This small molecule binds to this protein.
Small molecule (SMILES): CC(=O)N[C@H]1[C@H](O[C@H]2[C@H](O)[C@@H](NC(C)=O)CO[C@@H]2CO)O[C@H](CO)[C@@H](O[C@@H]2O[C@H](CO[C@H]3O[C@H](CO)[C@@H](O)[C@H](O)[C@@H]3O)[C@@H](O)[C@H](O[C@H]3O[C@H](CO)[C@@H](O)[C@H](O)[C@@H]3O)[C@@H]2O)[C@@H]1O

Sequence of chain 1.A:
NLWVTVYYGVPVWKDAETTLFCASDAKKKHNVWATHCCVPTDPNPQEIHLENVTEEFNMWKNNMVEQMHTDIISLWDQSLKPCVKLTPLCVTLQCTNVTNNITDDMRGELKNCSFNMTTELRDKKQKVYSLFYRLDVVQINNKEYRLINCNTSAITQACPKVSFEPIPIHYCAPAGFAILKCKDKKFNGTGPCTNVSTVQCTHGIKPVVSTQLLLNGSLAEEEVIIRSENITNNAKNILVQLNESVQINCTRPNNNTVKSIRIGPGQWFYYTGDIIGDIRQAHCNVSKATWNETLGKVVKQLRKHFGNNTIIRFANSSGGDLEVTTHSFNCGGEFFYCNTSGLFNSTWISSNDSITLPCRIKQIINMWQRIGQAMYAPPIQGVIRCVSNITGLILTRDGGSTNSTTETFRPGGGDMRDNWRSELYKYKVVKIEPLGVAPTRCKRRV

Binding-site contacts:
Ligand atom C5 contacts residue VAL446 of chain 1.A at 3.5 Å (hydrophobic).
Ligand atom O5 contacts residue GLU213 of chain 1.A at 4.1 Å.
Ligand atom O2 contacts residue LYS66 of chain 1.A at 4.3 Å.
Ligand atom C8 contacts residue VAL256 of chain 1.A at 4.1 Å (hydrophobic).
Ligand atom C7 contacts residue VAL446 of chain 1.A at 4.0 Å (hydrophobic).
Ligand atom O6 contacts residue NAG1 of chain 1.W at 3.1 Å.
Ligand atom C5 contacts residue ASN264 of chain 1.A at 3.8 Å.
Ligand atom C8 contacts residue LEU263 of chain 1.A at 3.6 Å (hydrophobic).
Ligand atom O6 contacts residue LYS66 of chain 1.A at 3.8 Å.
Ligand atom C5 contacts residue NAG1 of chain 1.W at 3.8 Å.
Ligand atom O4 contacts residue VAL446 of chain 1.A at 4.0 Å.
Ligand atom O7 contacts residue ASN378 of chain 1.A at 4.0 Å.
Ligand atom O5 contacts residue NAG1 of chain 1.W at 3.3 Å.
Ligand atom O7 contacts residue CYS445 of chain 1.A at 4.2 Å.
Ligand atom C7 contacts residue ASN378 of chain 1.A at 4.3 Å.
Ligand atom C5 contacts residue GLU213 of chain 1.A at 3.6 Å.
Ligand atom C1 contacts residue SER447 of chain 1.A at 4.2 Å.
Ligand atom N2 contacts residue ASN264 of chain 1.A at 3.0 Å (h-bond).
Ligand atom C8 contacts residue ASN378 of chain 1.A at 4.1 Å.
Ligand atom C3 contacts residue ASN264 of chain 1.A at 3.9 Å.
Ligand atom C3 contacts residue VAL446 of chain 1.A at 3.5 Å (hydrophobic).
Ligand atom C6 contacts residue NAG1 of chain 1.W at 4.0 Å.
Ligand atom C4 contacts residue ASN264 of chain 1.A at 4.3 Å.
Ligand atom O5 contacts residue VAL446 of chain 1.A at 4.1 Å.
Ligand atom N2 contacts residue SER447 of chain 1.A at 4.0 Å.
Ligand atom C4 contacts residue VAL446 of chain 1.A at 3.9 Å (hydrophobic).
Ligand atom O7 contacts residue VAL446 of chain 1.A at 3.9 Å.
Ligand atom O3 contacts residue CYS445 of chain 1.A at 4.1 Å.
Ligand atom O5 contacts residue ASN264 of chain 1.A at 2.4 Å (h-bond).
Ligand atom O3 contacts residue CYS379 of chain 1.A at 4.3 Å.
Ligand atom C8 contacts residue VAL446 of chain 1.A at 3.7 Å (hydrophobic).
Ligand atom C2 contacts residue VAL446 of chain 1.A at 4.1 Å (hydrophobic).
Ligand atom C7 contacts residue ASN264 of chain 1.A at 4.0 Å.
Ligand atom O6 contacts residue GLY380 of chain 1.A at 3.8 Å.
Ligand atom C1 contacts residue ASN264 of chain 1.A at 1.5 Å.
Ligand atom C6 contacts residue GLU213 of chain 1.A at 3.9 Å.
Ligand atom C8 contacts residue PHE377 of chain 1.A at 4.3 Å (hydrophobic).
Ligand atom C2 contacts residue ASN264 of chain 1.A at 2.5 Å.
Ligand atom C1 contacts residue VAL446 of chain 1.A at 3.8 Å (hydrophobic).
Ligand atom C1 contacts residue NAG1 of chain 1.W at 3.8 Å.